Sequence of chain 2.A:
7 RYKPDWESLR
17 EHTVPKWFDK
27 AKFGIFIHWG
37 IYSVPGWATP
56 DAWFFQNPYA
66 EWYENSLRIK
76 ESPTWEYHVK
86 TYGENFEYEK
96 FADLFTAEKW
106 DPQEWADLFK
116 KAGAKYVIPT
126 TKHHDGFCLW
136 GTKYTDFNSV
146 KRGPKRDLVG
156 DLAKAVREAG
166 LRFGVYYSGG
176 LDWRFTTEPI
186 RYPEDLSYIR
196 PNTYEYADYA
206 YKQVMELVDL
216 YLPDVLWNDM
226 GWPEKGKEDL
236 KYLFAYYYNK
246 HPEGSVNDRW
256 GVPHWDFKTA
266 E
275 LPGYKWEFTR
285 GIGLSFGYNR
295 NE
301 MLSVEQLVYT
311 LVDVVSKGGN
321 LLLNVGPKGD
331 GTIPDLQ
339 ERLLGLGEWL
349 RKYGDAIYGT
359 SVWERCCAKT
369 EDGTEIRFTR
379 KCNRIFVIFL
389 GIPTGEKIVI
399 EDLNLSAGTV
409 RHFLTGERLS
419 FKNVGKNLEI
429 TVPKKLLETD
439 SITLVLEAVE

Binding-site contacts:
Ligand atom C5 contacts residue ASP224 of chain 2.A at 4.2 Å.
Ligand atom C3 contacts residue TRP67 of chain 2.A at 3.9 Å (hydrophobic).
Ligand atom O5 contacts residue ARG254 of chain 2.A at 3.7 Å.
Ligand atom O1 contacts residue ARG254 of chain 2.A at 3.2 Å (salt-bridge).
Ligand atom C2 contacts residue ASP224 of chain 2.A at 3.1 Å.
Ligand atom C4 contacts residue HIS128 of chain 2.A at 3.9 Å.
Ligand atom C1 contacts residue GLU266 of chain 2.A at 3.2 Å.
Ligand atom C3 contacts residue GLU66 of chain 2.A at 3.5 Å.
Ligand atom C5 contacts residue GLU266 of chain 2.A at 3.5 Å.
Ligand atom C6 contacts residue PHE32 of chain 2.A at 3.6 Å (hydrophobic).
Ligand atom O3 contacts residue GLU66 of chain 2.A at 2.7 Å (salt-bridge).
Ligand atom O4 contacts residue ASP224 of chain 2.A at 3.6 Å.
Ligand atom F2 contacts residue HIS129 of chain 2.A at 3.3 Å.
Ligand atom C3 contacts residue HIS128 of chain 2.A at 3.9 Å.
Ligand atom C4 contacts residue GLU66 of chain 2.A at 3.8 Å.
Ligand atom C4 contacts residue PHE290 of chain 2.A at 4.1 Å (hydrophobic).
Ligand atom C1 contacts residue ARG254 of chain 2.A at 4.0 Å.
Ligand atom F2 contacts residue ASP224 of chain 2.A at 3.9 Å.
Ligand atom C6 contacts residue HIS34 of chain 2.A at 3.8 Å.
Ligand atom O3 contacts residue HIS128 of chain 2.A at 3.0 Å (h-bond).
Ligand atom C3 contacts residue TYR64 of chain 2.A at 4.1 Å (hydrophobic).
Ligand atom C5 contacts residue PHE290 of chain 2.A at 4.1 Å (hydrophobic).
Ligand atom O5 contacts residue ASP224 of chain 2.A at 3.1 Å (salt-bridge).
Ligand atom C2 contacts residue TRP67 of chain 2.A at 4.1 Å (hydrophobic).
Ligand atom C2 contacts residue HIS129 of chain 2.A at 3.7 Å.
Ligand atom F2 contacts residue TRP67 of chain 2.A at 3.2 Å.
Ligand atom O4 contacts residue HIS128 of chain 2.A at 2.9 Å (h-bond).
Ligand atom O1 contacts residue GLU266 of chain 2.A at 3.4 Å (salt-bridge).
Ligand atom O5 contacts residue GLU266 of chain 2.A at 2.8 Å (salt-bridge).
Ligand atom O4 contacts residue TYR171 of chain 2.A at 3.6 Å (h-bond).
Ligand atom O3 contacts residue HIS129 of chain 2.A at 4.0 Å.
Ligand atom C4 contacts residue HIS34 of chain 2.A at 3.3 Å.
Ligand atom C6 contacts residue PHE290 of chain 2.A at 3.6 Å (hydrophobic).
Ligand atom C5 contacts residue HIS34 of chain 2.A at 4.2 Å.
Ligand atom O1 contacts residue ASP224 of chain 2.A at 2.8 Å (salt-bridge).
Ligand atom C6 contacts residue GLU266 of chain 2.A at 3.8 Å.
Ligand atom O1 contacts residue MET225 of chain 2.A at 4.1 Å.
Ligand atom O4 contacts residue HIS34 of chain 2.A at 2.6 Å (h-bond).
Ligand atom O3 contacts residue TRP67 of chain 2.A at 3.2 Å (h-bond).
Ligand atom C1 contacts residue ASP224 of chain 2.A at 3.2 Å.

A protein and the small-molecule ligand that binds it are described below.
Small molecule (SMILES): C[C@@H]1O[C@H](O)[C@@H](F)[C@H](O)[C@@H]1O